Sequence of chain 1.C:
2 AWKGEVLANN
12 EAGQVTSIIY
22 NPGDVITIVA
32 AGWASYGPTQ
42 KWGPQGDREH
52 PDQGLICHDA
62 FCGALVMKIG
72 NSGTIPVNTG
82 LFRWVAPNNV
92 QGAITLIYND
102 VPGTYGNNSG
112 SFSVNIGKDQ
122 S

A protein and the small-molecule ligand that binds it are described below.
Small molecule (SMILES): OC[C@H]1O[C@@H](O)[C@H](O)[C@@H](O)[C@H]1O

Binding-site contacts:
Ligand atom C1 contacts residue TYR37 of chain 1.C at 4.1 Å (hydrophobic).
Ligand atom C3 contacts residue THR105 of chain 1.C at 4.1 Å.
Ligand atom C3 contacts residue PHB1 of chain 1.T at 3.7 Å.
Ligand atom C3 contacts residue TYR37 of chain 1.C at 4.0 Å (hydrophobic).
Ligand atom O2 contacts residue ASN108 of chain 1.C at 3.2 Å (h-bond).
Ligand atom O4 contacts residue CA1 of chain 1.R at 2.8 Å.
Ligand atom C2 contacts residue PHB1 of chain 1.T at 2.4 Å.
Ligand atom C6 contacts residue ASP101 of chain 1.C at 3.9 Å.
Ligand atom O4 contacts residue TYR37 of chain 1.C at 3.3 Å (h-bond).
Ligand atom C5 contacts residue PHB1 of chain 1.T at 3.6 Å.
Ligand atom O5 contacts residue GLN54 of chain 1.C at 4.1 Å.
Ligand atom C6 contacts residue CYS63 of chain 1.C at 4.1 Å (hydrophobic).
Ligand atom O3 contacts residue TYR37 of chain 1.C at 4.0 Å.
Ligand atom C4 contacts residue THR105 of chain 1.C at 3.6 Å.
Ligand atom O6 contacts residue HIS51 of chain 1.C at 2.7 Å (h-bond).
Ligand atom C5 contacts residue GLN54 of chain 1.C at 3.6 Å.
Ligand atom O3 contacts residue ASN108 of chain 1.C at 3.3 Å (h-bond).
Ligand atom O5 contacts residue HIS51 of chain 1.C at 3.4 Å (h-bond).
Ligand atom O3 contacts residue THR105 of chain 1.C at 3.4 Å.
Ligand atom C3 contacts residue CA1 of chain 1.R at 3.6 Å.
Ligand atom C4 contacts residue CA1 of chain 1.R at 3.6 Å.
Ligand atom O4 contacts residue THR105 of chain 1.C at 3.5 Å (h-bond).
Ligand atom C6 contacts residue HIS51 of chain 1.C at 3.4 Å.
Ligand atom O5 contacts residue PHB1 of chain 1.T at 2.3 Å (h-bond).
Ligand atom C5 contacts residue HIS51 of chain 1.C at 4.0 Å.
Ligand atom O3 contacts residue CA1 of chain 1.R at 2.8 Å.
Ligand atom C4 contacts residue PHB1 of chain 1.T at 4.2 Å.
Ligand atom O2 contacts residue PHB1 of chain 1.T at 2.9 Å (h-bond).
Ligand atom C6 contacts residue VAL102 of chain 1.C at 3.6 Å (hydrophobic).
Ligand atom C4 contacts residue ASP101 of chain 1.C at 3.7 Å.
Ligand atom O6 contacts residue VAL102 of chain 1.C at 3.9 Å.
Ligand atom C2 contacts residue TYR37 of chain 1.C at 3.3 Å (hydrophobic).
Ligand atom C2 contacts residue ASN108 of chain 1.C at 4.1 Å.
Ligand atom C6 contacts residue GLN54 of chain 1.C at 3.6 Å.
Ligand atom C2 contacts residue CA1 of chain 1.R at 3.9 Å.
Ligand atom O4 contacts residue ASP101 of chain 1.C at 2.7 Å (salt-bridge).
Ligand atom O5 contacts residue TYR37 of chain 1.C at 3.6 Å.
Ligand atom C1 contacts residue PHB1 of chain 1.T at 1.4 Å.
Ligand atom O2 contacts residue TYR37 of chain 1.C at 3.9 Å.
Ligand atom O6 contacts residue GLN54 of chain 1.C at 2.6 Å (h-bond).